Sequence of chain 1.A:
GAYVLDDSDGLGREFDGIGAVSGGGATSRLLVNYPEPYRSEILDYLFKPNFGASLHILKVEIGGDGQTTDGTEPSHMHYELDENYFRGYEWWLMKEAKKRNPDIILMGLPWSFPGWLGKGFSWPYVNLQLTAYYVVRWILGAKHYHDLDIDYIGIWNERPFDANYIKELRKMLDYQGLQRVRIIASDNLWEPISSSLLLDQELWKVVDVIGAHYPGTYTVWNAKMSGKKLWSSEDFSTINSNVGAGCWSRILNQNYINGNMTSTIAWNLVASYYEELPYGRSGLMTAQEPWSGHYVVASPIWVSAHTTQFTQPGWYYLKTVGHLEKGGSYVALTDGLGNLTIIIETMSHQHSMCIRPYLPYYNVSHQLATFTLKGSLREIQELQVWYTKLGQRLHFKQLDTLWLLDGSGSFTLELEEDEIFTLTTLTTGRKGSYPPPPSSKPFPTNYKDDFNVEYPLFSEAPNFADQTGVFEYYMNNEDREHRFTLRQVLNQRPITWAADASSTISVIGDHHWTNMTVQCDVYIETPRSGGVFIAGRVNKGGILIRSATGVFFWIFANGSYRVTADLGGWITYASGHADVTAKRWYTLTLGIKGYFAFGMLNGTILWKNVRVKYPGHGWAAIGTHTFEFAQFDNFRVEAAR

Binding-site contacts:
Ligand atom C contacts residue GLU168 of chain 1.A at 3.6 Å.
Ligand atom O contacts residue TYR224 of chain 1.A at 3.7 Å.
Ligand atom C4 contacts residue ARG366 of chain 1.A at 4.2 Å.
Ligand atom C1 contacts residue GLU244 of chain 1.A at 3.5 Å.
Ligand atom C2 contacts residue TRP277 of chain 1.A at 3.8 Å (hydrophobic).
Ligand atom O1 contacts residue THR79 of chain 1.A at 2.8 Å (h-bond).
Ligand atom C2 contacts residue GLU244 of chain 1.A at 4.1 Å.
Ligand atom C2 contacts residue GLY34 of chain 1.A at 3.9 Å.
Ligand atom N contacts residue GLU168 of chain 1.A at 2.7 Å (salt-bridge).
Ligand atom C4 contacts residue GLU244 of chain 1.A at 3.3 Å.
Ligand atom C3 contacts residue TYR224 of chain 1.A at 3.8 Å (hydrophobic).
Ligand atom C1 contacts residue TRP121 of chain 1.A at 4.0 Å (hydrophobic).
Ligand atom O2 contacts residue GLY34 of chain 1.A at 2.6 Å (h-bond).
Ligand atom C contacts residue TRP121 of chain 1.A at 3.8 Å (hydrophobic).
Ligand atom C contacts residue TRP510 of chain 1.A at 4.0 Å (hydrophobic).
Ligand atom C5 contacts residue TYR289 of chain 1.A at 3.5 Å (hydrophobic).
Ligand atom C4 contacts residue TYR224 of chain 1.A at 3.8 Å (hydrophobic).
Ligand atom C2 contacts residue THR79 of chain 1.A at 3.6 Å.
Ligand atom O2 contacts residue TRP277 of chain 1.A at 3.9 Å.
Ligand atom O2 contacts residue THR78 of chain 1.A at 3.5 Å (h-bond).
Ligand atom C4 contacts residue GLU168 of chain 1.A at 3.6 Å.
Ligand atom C3 contacts residue GLU244 of chain 1.A at 3.5 Å.
Ligand atom O contacts residue ARG366 of chain 1.A at 3.1 Å (salt-bridge).
Ligand atom C3 contacts residue TRP277 of chain 1.A at 4.1 Å (hydrophobic).
Ligand atom C contacts residue GLU244 of chain 1.A at 3.3 Å.
Ligand atom C5 contacts residue TRP277 of chain 1.A at 4.0 Å (hydrophobic).
Ligand atom O2 contacts residue TRP510 of chain 1.A at 4.1 Å.
Ligand atom O contacts residue SER247 of chain 1.A at 2.8 Å (h-bond).
Ligand atom C contacts residue ASN167 of chain 1.A at 3.8 Å.
Ligand atom O contacts residue TYR289 of chain 1.A at 3.5 Å.
Ligand atom N contacts residue TYR224 of chain 1.A at 4.2 Å.
Ligand atom C1 contacts residue GLY34 of chain 1.A at 3.5 Å.
Ligand atom O2 contacts residue TRP121 of chain 1.A at 3.1 Å (h-bond).
Ligand atom C5 contacts residue SER247 of chain 1.A at 3.6 Å.
Ligand atom O1 contacts residue TRP510 of chain 1.A at 3.8 Å.
Ligand atom O2 contacts residue THR79 of chain 1.A at 2.9 Å (h-bond).
Ligand atom C1 contacts residue TRP277 of chain 1.A at 3.8 Å (hydrophobic).
Ligand atom N contacts residue GLU244 of chain 1.A at 2.6 Å (salt-bridge).
Ligand atom C1 contacts residue THR79 of chain 1.A at 3.8 Å.
Ligand atom C5 contacts residue ARG366 of chain 1.A at 4.2 Å.

The small molecule below binds the protein below.
Small molecule (SMILES): OC[C@H]1CNC[C@@H](O)[C@H]1O